Binding-site contacts:
Ligand atom C1 contacts residue LEU922 of chain 1.A at 4.3 Å (hydrophobic).
Ligand atom C7 contacts residue LEU922 of chain 1.A at 4.0 Å (hydrophobic).
Ligand atom C5 contacts residue LEU922 of chain 1.A at 4.1 Å (hydrophobic).
Ligand atom C6 contacts residue GLN926 of chain 1.A at 4.0 Å.
Ligand atom C2 contacts residue ASN717 of chain 1.A at 2.4 Å.
Ligand atom N2 contacts residue ASN717 of chain 1.A at 2.8 Å (h-bond).
Ligand atom C5 contacts residue GLN926 of chain 1.A at 4.2 Å.
Ligand atom O4 contacts residue LEU922 of chain 1.A at 3.9 Å.
Ligand atom C5 contacts residue ASN717 of chain 1.A at 3.6 Å.
Ligand atom O5 contacts residue ASN717 of chain 1.A at 2.3 Å (h-bond).
Ligand atom C3 contacts residue LEU922 of chain 1.A at 4.1 Å (hydrophobic).
Ligand atom C8 contacts residue ASN717 of chain 1.A at 4.5 Å.
Ligand atom C1 contacts residue ASN717 of chain 1.A at 1.4 Å.
Ligand atom O6 contacts residue PHE718 of chain 1.A at 4.4 Å.
Ligand atom O6 contacts residue GLN926 of chain 1.A at 3.9 Å.
Ligand atom C4 contacts residue LEU922 of chain 1.A at 4.5 Å (hydrophobic).
Ligand atom O7 contacts residue ASN717 of chain 1.A at 3.6 Å (h-bond).
Ligand atom O7 contacts residue LEU922 of chain 1.A at 3.4 Å.
Ligand atom C3 contacts residue ASN717 of chain 1.A at 3.7 Å.
Ligand atom O7 contacts residue GLN1071 of chain 1.A at 4.2 Å.
Ligand atom C4 contacts residue ASN717 of chain 1.A at 4.2 Å.
Ligand atom O6 contacts residue ASN717 of chain 1.A at 4.5 Å.
Ligand atom C7 contacts residue ASN717 of chain 1.A at 3.4 Å.

Sequence of chain 1.A:
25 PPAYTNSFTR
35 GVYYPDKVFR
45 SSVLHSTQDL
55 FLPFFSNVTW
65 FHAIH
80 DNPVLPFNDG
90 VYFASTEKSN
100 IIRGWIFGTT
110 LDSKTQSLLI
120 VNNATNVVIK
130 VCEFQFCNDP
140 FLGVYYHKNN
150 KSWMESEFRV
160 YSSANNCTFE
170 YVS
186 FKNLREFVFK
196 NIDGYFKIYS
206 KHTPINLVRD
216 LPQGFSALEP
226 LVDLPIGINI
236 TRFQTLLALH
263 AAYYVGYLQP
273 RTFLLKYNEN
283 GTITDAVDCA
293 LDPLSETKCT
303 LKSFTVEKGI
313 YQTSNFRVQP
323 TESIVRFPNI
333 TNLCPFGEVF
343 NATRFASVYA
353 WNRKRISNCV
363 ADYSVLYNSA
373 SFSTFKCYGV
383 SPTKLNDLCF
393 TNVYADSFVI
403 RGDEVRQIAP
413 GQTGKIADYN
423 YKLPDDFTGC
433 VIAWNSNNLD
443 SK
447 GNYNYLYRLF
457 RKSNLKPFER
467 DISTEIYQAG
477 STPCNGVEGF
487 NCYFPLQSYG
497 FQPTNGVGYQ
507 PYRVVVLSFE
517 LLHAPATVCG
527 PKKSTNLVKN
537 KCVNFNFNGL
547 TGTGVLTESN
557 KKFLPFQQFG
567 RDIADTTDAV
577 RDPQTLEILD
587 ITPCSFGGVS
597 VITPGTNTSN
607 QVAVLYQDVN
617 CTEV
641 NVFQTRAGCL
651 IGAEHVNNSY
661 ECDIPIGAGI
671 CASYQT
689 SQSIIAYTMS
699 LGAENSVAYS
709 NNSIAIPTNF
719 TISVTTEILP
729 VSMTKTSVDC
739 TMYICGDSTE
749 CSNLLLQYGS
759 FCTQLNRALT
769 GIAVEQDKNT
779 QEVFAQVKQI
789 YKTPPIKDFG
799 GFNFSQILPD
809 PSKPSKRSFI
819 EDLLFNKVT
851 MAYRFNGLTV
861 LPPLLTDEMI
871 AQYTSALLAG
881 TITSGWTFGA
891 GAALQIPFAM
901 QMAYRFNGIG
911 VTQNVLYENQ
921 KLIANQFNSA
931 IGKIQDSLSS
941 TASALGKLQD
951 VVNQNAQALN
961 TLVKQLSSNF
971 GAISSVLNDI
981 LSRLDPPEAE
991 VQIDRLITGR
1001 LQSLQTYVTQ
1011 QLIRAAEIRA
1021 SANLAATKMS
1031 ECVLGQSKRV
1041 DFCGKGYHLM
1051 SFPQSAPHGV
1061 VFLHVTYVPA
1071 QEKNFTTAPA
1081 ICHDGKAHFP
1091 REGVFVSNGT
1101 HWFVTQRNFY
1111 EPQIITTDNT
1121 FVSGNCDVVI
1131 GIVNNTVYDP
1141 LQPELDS

This protein binds this small molecule.
Small molecule (SMILES): CC(=O)N[C@H]1[C@H](O[C@H]2[C@H](O)[C@@H](NC(C)=O)CO[C@@H]2CO)O[C@H](CO)[C@@H](O)[C@@H]1O